Binding-site contacts:
Ligand atom C1' contacts residue 3HC1 of chain 1.E at 3.3 Å.
Ligand atom C4' contacts residue 3HC1 of chain 1.E at 3.0 Å.
Ligand atom O2' contacts residue GLU383 of chain 1.A at 3.1 Å (salt-bridge).
Ligand atom N7 contacts residue B121 of chain 1.J at 3.7 Å.
Ligand atom C2 contacts residue ILE101 of chain 1.A at 3.3 Å (hydrophobic).
Ligand atom C8 contacts residue B121 of chain 1.J at 3.3 Å.
Ligand atom N7 contacts residue ASP128 of chain 1.A at 3.5 Å (salt-bridge).
Ligand atom C2' contacts residue B121 of chain 1.J at 3.4 Å.
Ligand atom C5' contacts residue 3HC1 of chain 1.E at 3.5 Å.
Ligand atom N3 contacts residue ILE101 of chain 1.A at 3.4 Å.
Ligand atom N3 contacts residue PRO388 of chain 1.A at 3.5 Å.
Ligand atom O3' contacts residue ALA346 of chain 1.A at 3.4 Å.
Ligand atom O4' contacts residue 3KK1 of chain 1.F at 3.4 Å (h-bond).
Ligand atom O3' contacts residue GLU383 of chain 1.A at 2.9 Å (salt-bridge).
Ligand atom O3' contacts residue GLN343 of chain 1.A at 2.8 Å (h-bond).
Ligand atom N6 contacts residue ILE387 of chain 1.A at 3.6 Å.
Ligand atom C6 contacts residue ILE387 of chain 1.A at 3.6 Å (hydrophobic).
Ligand atom C4' contacts residue 3KK1 of chain 1.F at 3.3 Å.
Ligand atom C8 contacts residue ASP128 of chain 1.A at 3.3 Å.
Ligand atom N9 contacts residue ASP128 of chain 1.A at 3.7 Å.
Ligand atom O2' contacts residue GLN343 of chain 1.A at 3.6 Å (h-bond).
Ligand atom C2 contacts residue PRO388 of chain 1.A at 3.1 Å (hydrophobic).
Ligand atom C2' contacts residue GLU383 of chain 1.A at 3.4 Å.
Ligand atom C5 contacts residue ILE101 of chain 1.A at 3.8 Å (hydrophobic).
Ligand atom O3' contacts residue TYR255 of chain 1.A at 3.6 Å.
Ligand atom C5' contacts residue B121 of chain 1.J at 3.2 Å.
Ligand atom C3' contacts residue GLU383 of chain 1.A at 2.9 Å.
Ligand atom C3' contacts residue GLN343 of chain 1.A at 3.7 Å.
Ligand atom N7 contacts residue GLU151 of chain 1.A at 3.3 Å (salt-bridge).
Ligand atom C5 contacts residue ILE387 of chain 1.A at 3.5 Å (hydrophobic).
Ligand atom C4 contacts residue ILE101 of chain 1.A at 3.6 Å (hydrophobic).
Ligand atom N9 contacts residue B121 of chain 1.J at 3.5 Å (h-bond).
Ligand atom C6 contacts residue GLY103 of chain 1.A at 3.5 Å.
Ligand atom N6 contacts residue GLY103 of chain 1.A at 2.3 Å (h-bond).
Ligand atom N6 contacts residue GLU151 of chain 1.A at 3.5 Å (salt-bridge).
Ligand atom N7 contacts residue ILE387 of chain 1.A at 3.5 Å.
Ligand atom O4' contacts residue 3HC1 of chain 1.E at 2.8 Å (h-bond).
Ligand atom O3' contacts residue ASN379 of chain 1.A at 3.4 Å (h-bond).
Ligand atom N1 contacts residue PRO388 of chain 1.A at 3.6 Å.
Ligand atom C5' contacts residue 3KK1 of chain 1.F at 3.6 Å.

A protein and the small-molecule ligand that binds it are described below.
Small molecule (SMILES): C[C@H]1O[C@@H](n2cnc3c(N)ncnc32)[C@H](O)[C@@H]1O

Sequence of chain 1.A:
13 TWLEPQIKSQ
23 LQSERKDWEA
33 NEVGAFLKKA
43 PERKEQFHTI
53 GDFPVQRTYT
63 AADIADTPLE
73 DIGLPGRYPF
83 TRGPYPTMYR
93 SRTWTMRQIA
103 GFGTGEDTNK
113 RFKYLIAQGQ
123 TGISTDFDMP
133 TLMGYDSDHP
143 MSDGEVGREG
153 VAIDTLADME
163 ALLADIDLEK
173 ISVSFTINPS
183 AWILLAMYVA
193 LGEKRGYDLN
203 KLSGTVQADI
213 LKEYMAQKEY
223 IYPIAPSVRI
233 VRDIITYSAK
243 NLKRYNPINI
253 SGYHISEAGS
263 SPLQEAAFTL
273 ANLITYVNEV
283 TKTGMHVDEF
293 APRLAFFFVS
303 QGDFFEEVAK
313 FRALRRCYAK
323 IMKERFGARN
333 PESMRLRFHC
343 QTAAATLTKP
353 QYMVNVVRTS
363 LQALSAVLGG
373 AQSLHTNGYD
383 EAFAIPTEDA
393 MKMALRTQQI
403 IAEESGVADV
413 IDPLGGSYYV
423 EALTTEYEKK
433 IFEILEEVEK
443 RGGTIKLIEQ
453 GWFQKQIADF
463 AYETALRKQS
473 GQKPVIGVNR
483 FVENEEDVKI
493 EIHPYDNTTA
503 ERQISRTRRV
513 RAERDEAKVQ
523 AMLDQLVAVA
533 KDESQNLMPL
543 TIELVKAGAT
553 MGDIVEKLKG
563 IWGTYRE